Sequence of chain 1.B:
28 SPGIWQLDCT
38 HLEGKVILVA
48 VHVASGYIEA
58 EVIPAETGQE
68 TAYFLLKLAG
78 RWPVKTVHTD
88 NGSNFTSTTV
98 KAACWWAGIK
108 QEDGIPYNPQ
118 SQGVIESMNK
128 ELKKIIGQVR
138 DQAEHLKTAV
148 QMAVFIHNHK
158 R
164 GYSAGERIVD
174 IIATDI

Sequence of chain 1.A:
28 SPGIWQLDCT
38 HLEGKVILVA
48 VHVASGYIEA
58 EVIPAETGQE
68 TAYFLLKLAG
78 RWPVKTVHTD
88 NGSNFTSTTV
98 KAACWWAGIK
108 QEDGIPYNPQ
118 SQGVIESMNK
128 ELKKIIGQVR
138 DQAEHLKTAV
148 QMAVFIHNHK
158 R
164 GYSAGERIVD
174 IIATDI

Binding-site contacts:
Ligand atom C1 contacts residue GLU141 of chain 1.A at 3.9 Å.
Ligand atom C20 contacts residue THR145 of chain 1.A at 3.6 Å.
Ligand atom C10 contacts residue THR96 of chain 1.B at 3.7 Å.
Ligand atom C22 contacts residue THR145 of chain 1.A at 3.3 Å.
Ligand atom C40 contacts residue ASP138 of chain 1.A at 3.3 Å.
Ligand atom C1 contacts residue ALA140 of chain 1.A at 3.7 Å (hydrophobic).
Ligand atom C4 contacts residue GLU141 of chain 1.A at 3.7 Å.
Ligand atom C3 contacts residue ALA140 of chain 1.A at 3.7 Å (hydrophobic).
Ligand atom C16 contacts residue GLN66 of chain 1.B at 3.8 Å.
Ligand atom C20 contacts residue GLU141 of chain 1.A at 3.5 Å.
Ligand atom C12 contacts residue THR145 of chain 1.A at 3.7 Å.
Ligand atom C40 contacts residue ALA140 of chain 1.A at 3.6 Å (hydrophobic).
Ligand atom C17 contacts residue THR145 of chain 1.A at 3.2 Å.
Ligand atom C20 contacts residue HIS142 of chain 1.A at 3.6 Å.
Ligand atom O1 contacts residue THR145 of chain 1.A at 2.7 Å (h-bond).
Ligand atom C25 contacts residue GLN139 of chain 1.A at 3.4 Å.
Ligand atom C11 contacts residue GLN139 of chain 1.A at 3.9 Å.
Ligand atom C50 contacts residue GLU141 of chain 1.A at 3.5 Å.
Ligand atom C5 contacts residue THR96 of chain 1.B at 3.8 Å.
Ligand atom O4 contacts residue GLU141 of chain 1.A at 2.9 Å (salt-bridge).
Ligand atom N1 contacts residue GLN139 of chain 1.A at 2.7 Å (h-bond).
Ligand atom C2 contacts residue GLU141 of chain 1.A at 3.4 Å.
Ligand atom C22 contacts residue LYS144 of chain 1.A at 3.8 Å.
Ligand atom O6 contacts residue HIS142 of chain 1.A at 3.2 Å.
Ligand atom C6 contacts residue MET149 of chain 1.A at 3.9 Å (hydrophobic).
Ligand atom C3 contacts residue GLN139 of chain 1.A at 3.4 Å.
Ligand atom C19 contacts residue GLN139 of chain 1.A at 3.8 Å.
Ligand atom O8 contacts residue ALA100 of chain 1.B at 3.5 Å.
Ligand atom O8 contacts residue ALA69 of chain 1.B at 3.4 Å.
Ligand atom C24 contacts residue ALA69 of chain 1.B at 3.8 Å (hydrophobic).
Ligand atom C21 contacts residue ASP138 of chain 1.A at 3.9 Å.
Ligand atom O6 contacts residue THR145 of chain 1.A at 2.6 Å (h-bond).
Ligand atom C6 contacts residue GLN139 of chain 1.A at 3.6 Å.
Ligand atom O1 contacts residue HIS142 of chain 1.A at 3.0 Å (h-bond).
Ligand atom C28 contacts residue GLN66 of chain 1.B at 3.6 Å.
Ligand atom C7 contacts residue ALA99 of chain 1.B at 3.6 Å (hydrophobic).
Ligand atom C8 contacts residue GLN66 of chain 1.B at 3.6 Å.
Ligand atom O1 contacts residue ALA140 of chain 1.A at 3.5 Å.
Ligand atom C2 contacts residue ALA140 of chain 1.A at 3.8 Å (hydrophobic).
Ligand atom O1 contacts residue GLU141 of chain 1.A at 3.4 Å (salt-bridge).

The protein below binds the small molecule below.
Small molecule (SMILES): COc1ccc(CNC(=O)c2cc3ccccc3cc2CN(C)Cc2cccc(OC)c2C(=O)O)cc1